Sequence of chain 1.E:
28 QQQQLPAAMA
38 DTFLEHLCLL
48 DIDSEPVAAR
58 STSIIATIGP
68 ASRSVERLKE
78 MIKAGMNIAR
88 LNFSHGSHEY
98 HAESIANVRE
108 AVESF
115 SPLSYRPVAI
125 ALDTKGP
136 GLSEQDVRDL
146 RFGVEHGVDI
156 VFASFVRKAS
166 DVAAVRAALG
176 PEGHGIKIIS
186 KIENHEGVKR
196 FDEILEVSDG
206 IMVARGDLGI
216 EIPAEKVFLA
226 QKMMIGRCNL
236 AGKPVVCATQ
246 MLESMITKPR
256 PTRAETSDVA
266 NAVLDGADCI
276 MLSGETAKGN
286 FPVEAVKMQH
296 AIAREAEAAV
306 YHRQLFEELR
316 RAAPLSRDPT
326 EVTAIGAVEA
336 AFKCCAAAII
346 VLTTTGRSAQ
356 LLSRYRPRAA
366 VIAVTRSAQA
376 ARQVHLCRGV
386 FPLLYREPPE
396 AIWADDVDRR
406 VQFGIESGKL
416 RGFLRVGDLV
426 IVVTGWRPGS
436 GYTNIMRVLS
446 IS

Binding-site contacts:
Ligand atom O1 contacts residue LYS186 of chain 1.E at 3.7 Å.
Ligand atom O2 contacts residue ASP212 of chain 1.E at 3.9 Å.
Ligand atom C1 contacts residue LYS186 of chain 1.E at 3.5 Å.
Ligand atom O1 contacts residue MET207 of chain 1.E at 4.1 Å.
Ligand atom C2 contacts residue THR244 of chain 1.E at 3.6 Å.
Ligand atom O4 contacts residue ASP212 of chain 1.E at 2.8 Å (salt-bridge).
Ligand atom O4 contacts residue ALA209 of chain 1.E at 3.9 Å.
Ligand atom O3 contacts residue ALA209 of chain 1.E at 4.1 Å.
Ligand atom C1 contacts residue MG1 of chain 1.BA at 2.8 Å.
Ligand atom C2 contacts residue GLY211 of chain 1.E at 3.7 Å.
Ligand atom O2 contacts residue MG1 of chain 1.BA at 4.0 Å.
Ligand atom O1 contacts residue MG1 of chain 1.BA at 4.0 Å.
Ligand atom C1 contacts residue GLU188 of chain 1.E at 3.7 Å.
Ligand atom O3 contacts residue LYS186 of chain 1.E at 2.7 Å (salt-bridge).
Ligand atom O1 contacts residue ALA209 of chain 1.E at 4.1 Å.
Ligand atom C2 contacts residue ASP212 of chain 1.E at 3.8 Å.
Ligand atom C2 contacts residue ALA209 of chain 1.E at 3.5 Å (hydrophobic).
Ligand atom C2 contacts residue GLU188 of chain 1.E at 3.6 Å.
Ligand atom C2 contacts residue MG1 of chain 1.BA at 2.8 Å.
Ligand atom C1 contacts residue ALA209 of chain 1.E at 3.7 Å (hydrophobic).
Ligand atom O4 contacts residue GLY211 of chain 1.E at 3.6 Å.
Ligand atom O1 contacts residue THR244 of chain 1.E at 3.5 Å (h-bond).
Ligand atom C1 contacts residue THR244 of chain 1.E at 4.0 Å.
Ligand atom O2 contacts residue THR244 of chain 1.E at 2.6 Å (h-bond).
Ligand atom O3 contacts residue GLU188 of chain 1.E at 3.1 Å (salt-bridge).
Ligand atom C2 contacts residue ARG210 of chain 1.E at 4.4 Å.
Ligand atom O3 contacts residue MG1 of chain 1.BA at 2.0 Å.
Ligand atom O4 contacts residue MG1 of chain 1.BA at 2.1 Å.
Ligand atom O2 contacts residue ARG210 of chain 1.E at 3.5 Å (salt-bridge).
Ligand atom O1 contacts residue MET276 of chain 1.E at 4.2 Å.
Ligand atom O4 contacts residue GLU188 of chain 1.E at 3.0 Å (salt-bridge).
Ligand atom O1 contacts residue ARG87 of chain 1.E at 4.1 Å.
Ligand atom O2 contacts residue ALA209 of chain 1.E at 3.3 Å.
Ligand atom O3 contacts residue ASP212 of chain 1.E at 4.1 Å.
Ligand atom O2 contacts residue GLY211 of chain 1.E at 2.9 Å (h-bond).

A small-molecule ligand and the protein it binds are described below.
Small molecule (SMILES): O=C([O-])C(=O)[O-]